Sequence of chain 1.A:
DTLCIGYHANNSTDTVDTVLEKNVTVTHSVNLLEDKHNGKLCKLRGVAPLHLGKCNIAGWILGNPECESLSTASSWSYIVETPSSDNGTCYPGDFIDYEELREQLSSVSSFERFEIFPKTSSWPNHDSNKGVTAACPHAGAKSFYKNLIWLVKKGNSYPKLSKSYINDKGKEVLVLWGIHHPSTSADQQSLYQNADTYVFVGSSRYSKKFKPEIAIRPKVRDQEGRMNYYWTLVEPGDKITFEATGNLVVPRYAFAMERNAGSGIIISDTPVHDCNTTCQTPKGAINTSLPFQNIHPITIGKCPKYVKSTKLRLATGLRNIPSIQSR

This protein binds this small molecule.
Small molecule (SMILES): CC(=O)N[C@@H]1[C@@H](O)[C@H](O)[C@@H](CO)O[C@H]1O

Binding-site contacts:
Ligand atom C7 contacts residue ASN276 of chain 1.A at 4.2 Å.
Ligand atom C6 contacts residue ASN276 of chain 1.A at 4.3 Å.
Ligand atom O7 contacts residue GLY46 of chain 1.A at 3.8 Å.
Ligand atom C3 contacts residue ASN276 of chain 1.A at 3.8 Å.
Ligand atom C5 contacts residue ASN276 of chain 1.A at 3.2 Å.
Ligand atom C4 contacts residue ASN276 of chain 1.A at 4.1 Å.
Ligand atom O6 contacts residue ASP274 of chain 1.A at 4.0 Å.
Ligand atom N2 contacts residue ASN276 of chain 1.A at 3.2 Å (h-bond).
Ligand atom C1 contacts residue ASN276 of chain 1.A at 1.3 Å.
Ligand atom C8 contacts residue GLY46 of chain 1.A at 4.3 Å.
Ligand atom C2 contacts residue ASN276 of chain 1.A at 2.7 Å.
Ligand atom O5 contacts residue ASN276 of chain 1.A at 2.1 Å (h-bond).
Ligand atom C7 contacts residue GLY46 of chain 1.A at 4.1 Å.